Sequence of chain 1.A:
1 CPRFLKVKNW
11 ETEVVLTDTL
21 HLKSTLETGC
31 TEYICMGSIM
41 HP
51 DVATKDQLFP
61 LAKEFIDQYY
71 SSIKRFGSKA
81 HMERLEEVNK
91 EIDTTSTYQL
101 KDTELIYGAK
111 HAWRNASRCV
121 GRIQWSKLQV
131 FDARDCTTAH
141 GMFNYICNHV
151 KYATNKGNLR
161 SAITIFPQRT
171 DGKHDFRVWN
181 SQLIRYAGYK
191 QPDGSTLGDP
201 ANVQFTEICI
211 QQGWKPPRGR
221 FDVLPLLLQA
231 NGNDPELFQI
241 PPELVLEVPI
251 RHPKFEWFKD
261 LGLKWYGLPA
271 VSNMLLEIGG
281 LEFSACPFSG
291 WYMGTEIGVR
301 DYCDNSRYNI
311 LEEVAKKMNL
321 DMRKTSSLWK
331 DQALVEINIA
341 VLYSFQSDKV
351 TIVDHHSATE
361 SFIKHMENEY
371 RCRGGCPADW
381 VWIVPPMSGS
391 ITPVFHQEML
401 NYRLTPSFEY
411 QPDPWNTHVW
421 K

The protein below binds the small molecule below.
Small molecule (SMILES): CNCc1cc(C#N)cc(OCc2ccc3c(C)cc(N)nc3c2)c1

Binding-site contacts:
Ligand atom C07 contacts residue ARG3 of chain 1.A at 4.0 Å.
Ligand atom C11 contacts residue LEU22 of chain 1.A at 3.7 Å (hydrophobic).
Ligand atom C03 contacts residue ARG3 of chain 1.A at 4.2 Å.
Ligand atom C06 contacts residue ARG3 of chain 1.A at 4.1 Å.
Ligand atom C08 contacts residue ARG3 of chain 1.A at 3.6 Å.
Ligand atom O13 contacts residue ARG3 of chain 1.A at 3.1 Å (salt-bridge).
Ligand atom C02 contacts residue CYS1 of chain 1.A at 3.6 Å (hydrophobic).
Ligand atom C22 contacts residue ARG3 of chain 1.A at 4.2 Å.
Ligand atom C03 contacts residue LEU22 of chain 1.A at 4.1 Å (hydrophobic).
Ligand atom C04 contacts residue LEU22 of chain 1.A at 4.1 Å (hydrophobic).
Ligand atom C09 contacts residue ARG3 of chain 1.A at 3.3 Å.
Ligand atom C04 contacts residue ARG3 of chain 1.A at 4.5 Å.
Ligand atom C02 contacts residue ARG3 of chain 1.A at 3.6 Å.
Ligand atom C21 contacts residue ARG3 of chain 1.A at 4.0 Å.
Ligand atom C03 contacts residue CYS1 of chain 1.A at 3.5 Å (hydrophobic).
Ligand atom C02 contacts residue PRO2 of chain 1.A at 4.4 Å (hydrophobic).
Ligand atom N01 contacts residue ARG3 of chain 1.A at 3.5 Å.
Ligand atom C12 contacts residue ARG3 of chain 1.A at 3.9 Å.
Ligand atom N02 contacts residue PRO2 of chain 1.A at 3.8 Å.
Ligand atom N02 contacts residue CYS1 of chain 1.A at 2.8 Å (h-bond).
Ligand atom C05 contacts residue ARG3 of chain 1.A at 3.8 Å.
Ligand atom C10 contacts residue ARG3 of chain 1.A at 3.4 Å.
Ligand atom N02 contacts residue ARG3 of chain 1.A at 3.3 Å (salt-bridge).